Sequence of chain 1.B:
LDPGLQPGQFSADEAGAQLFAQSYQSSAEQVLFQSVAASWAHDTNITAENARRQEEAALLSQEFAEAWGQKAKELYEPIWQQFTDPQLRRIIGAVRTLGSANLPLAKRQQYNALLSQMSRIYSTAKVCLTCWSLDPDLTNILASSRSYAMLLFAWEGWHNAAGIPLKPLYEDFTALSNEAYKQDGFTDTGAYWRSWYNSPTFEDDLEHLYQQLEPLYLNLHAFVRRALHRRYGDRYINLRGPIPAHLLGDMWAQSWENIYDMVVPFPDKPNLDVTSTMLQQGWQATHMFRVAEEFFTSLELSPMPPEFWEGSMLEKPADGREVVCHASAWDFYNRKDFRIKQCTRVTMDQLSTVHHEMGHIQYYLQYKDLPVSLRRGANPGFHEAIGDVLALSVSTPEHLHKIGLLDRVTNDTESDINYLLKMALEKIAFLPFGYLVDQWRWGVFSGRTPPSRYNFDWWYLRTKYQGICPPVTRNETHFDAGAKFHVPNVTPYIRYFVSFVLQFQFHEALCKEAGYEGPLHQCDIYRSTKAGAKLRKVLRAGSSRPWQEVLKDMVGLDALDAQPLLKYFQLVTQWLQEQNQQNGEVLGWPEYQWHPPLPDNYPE

Binding-site contacts:
Ligand atom C5 contacts residue ASN45 of chain 1.B at 3.6 Å.
Ligand atom O6 contacts residue ARG53 of chain 1.B at 4.4 Å.
Ligand atom C8 contacts residue ARG326 of chain 1.B at 3.4 Å.
Ligand atom O7 contacts residue ASN45 of chain 1.B at 3.8 Å.
Ligand atom C1 contacts residue ASN50 of chain 1.B at 3.8 Å.
Ligand atom C6 contacts residue ARG53 of chain 1.B at 3.9 Å.
Ligand atom C2 contacts residue ASN45 of chain 1.B at 2.4 Å.
Ligand atom C7 contacts residue ARG326 of chain 1.B at 4.3 Å.
Ligand atom O6 contacts residue THR47 of chain 1.B at 2.8 Å (h-bond).
Ligand atom N2 contacts residue ASN45 of chain 1.B at 2.9 Å (h-bond).
Ligand atom C8 contacts residue ASP324 of chain 1.B at 4.2 Å.
Ligand atom O6 contacts residue GLU49 of chain 1.B at 3.7 Å.
Ligand atom C6 contacts residue THR47 of chain 1.B at 4.1 Å.
Ligand atom C3 contacts residue ASN45 of chain 1.B at 3.8 Å.
Ligand atom C7 contacts residue ASN45 of chain 1.B at 3.5 Å.
Ligand atom O5 contacts residue THR47 of chain 1.B at 4.4 Å.
Ligand atom C1 contacts residue ASN45 of chain 1.B at 1.4 Å.
Ligand atom O6 contacts residue ASN50 of chain 1.B at 3.6 Å.
Ligand atom C5 contacts residue ASN50 of chain 1.B at 4.2 Å.
Ligand atom C4 contacts residue ASN45 of chain 1.B at 4.2 Å.
Ligand atom O5 contacts residue ASN45 of chain 1.B at 2.3 Å (h-bond).
Ligand atom O5 contacts residue ASN50 of chain 1.B at 3.1 Å (h-bond).
Ligand atom C6 contacts residue ASN50 of chain 1.B at 3.9 Å.

The protein below binds the small molecule below.
Small molecule (SMILES): CC(=O)N[C@@H]1[C@@H](O)[C@H](O)[C@@H](CO)O[C@H]1O